Sequence of chain 2.B:
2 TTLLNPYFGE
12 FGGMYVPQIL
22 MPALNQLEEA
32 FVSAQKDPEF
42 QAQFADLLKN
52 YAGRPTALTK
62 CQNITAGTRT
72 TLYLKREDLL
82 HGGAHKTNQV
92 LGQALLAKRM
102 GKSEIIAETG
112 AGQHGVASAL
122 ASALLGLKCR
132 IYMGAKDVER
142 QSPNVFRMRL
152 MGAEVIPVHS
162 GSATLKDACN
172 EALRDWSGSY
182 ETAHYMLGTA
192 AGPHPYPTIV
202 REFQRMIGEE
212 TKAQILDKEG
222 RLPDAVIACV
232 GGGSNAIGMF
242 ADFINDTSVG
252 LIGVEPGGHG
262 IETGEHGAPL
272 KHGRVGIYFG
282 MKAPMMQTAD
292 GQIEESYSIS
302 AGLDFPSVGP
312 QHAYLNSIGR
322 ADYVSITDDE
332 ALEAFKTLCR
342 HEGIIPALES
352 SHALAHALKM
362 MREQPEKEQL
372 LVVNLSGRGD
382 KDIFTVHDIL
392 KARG

Binding-site contacts:
Ligand atom CB contacts residue GLY303 of chain 2.B at 3.5 Å.
Ligand atom O3P contacts residue ASN236 of chain 2.B at 2.9 Å (h-bond).
Ligand atom P contacts residue GLY234 of chain 2.B at 3.6 Å.
Ligand atom O3P contacts residue SER235 of chain 2.B at 3.3 Å (h-bond).
Ligand atom O contacts residue HIS115 of chain 2.B at 3.0 Å (h-bond).
Ligand atom P contacts residue SER235 of chain 2.B at 3.5 Å.
Ligand atom C contacts residue HIS115 of chain 2.B at 3.6 Å.
Ligand atom C5A contacts residue GLY303 of chain 2.B at 3.6 Å.
Ligand atom C6 contacts residue SER377 of chain 2.B at 3.5 Å.
Ligand atom O2P contacts residue THR190 of chain 2.B at 2.6 Å (h-bond).
Ligand atom N1 contacts residue GLU350 of chain 2.B at 3.5 Å.
Ligand atom CB contacts residue ASP305 of chain 2.B at 3.3 Å.
Ligand atom O1P contacts residue SER235 of chain 2.B at 3.6 Å.
Ligand atom O contacts residue THR110 of chain 2.B at 3.4 Å (h-bond).
Ligand atom C contacts residue THR110 of chain 2.B at 3.3 Å.
Ligand atom O2P contacts residue LYS87 of chain 2.B at 3.2 Å (salt-bridge).
Ligand atom O2P contacts residue SER235 of chain 2.B at 2.7 Å (h-bond).
Ligand atom O1P contacts residue GLY234 of chain 2.B at 2.9 Å (h-bond).
Ligand atom OG contacts residue GLY111 of chain 2.B at 3.5 Å.
Ligand atom O2P contacts residue GLY234 of chain 2.B at 3.5 Å (h-bond).
Ligand atom O4P contacts residue LYS87 of chain 2.B at 3.2 Å (salt-bridge).
Ligand atom C4A contacts residue LYS87 of chain 2.B at 3.3 Å.
Ligand atom OG contacts residue GLY303 of chain 2.B at 3.5 Å.
Ligand atom O1P contacts residue GLY232 of chain 2.B at 2.9 Å (h-bond).
Ligand atom OG contacts residue ALA112 of chain 2.B at 2.9 Å (h-bond).
Ligand atom O contacts residue GLY113 of chain 2.B at 3.5 Å (h-bond).
Ligand atom C6 contacts residue HIS86 of chain 2.B at 3.6 Å.
Ligand atom OXT contacts residue THR110 of chain 2.B at 2.6 Å (h-bond).
Ligand atom O1P contacts residue GLY233 of chain 2.B at 3.1 Å (h-bond).
Ligand atom O contacts residue GLN114 of chain 2.B at 2.9 Å (h-bond).
Ligand atom C4A contacts residue GLY303 of chain 2.B at 3.2 Å.
Ligand atom OXT contacts residue HIS115 of chain 2.B at 3.5 Å.
Ligand atom N1 contacts residue HIS86 of chain 2.B at 3.7 Å.
Ligand atom N contacts residue GLY303 of chain 2.B at 3.6 Å (h-bond).
Ligand atom O3P contacts residue HIS86 of chain 2.B at 3.1 Å (h-bond).
Ligand atom C6 contacts residue GLU350 of chain 2.B at 3.7 Å.
Ligand atom N1 contacts residue SER377 of chain 2.B at 2.8 Å (h-bond).
Ligand atom OG contacts residue ASP305 of chain 2.B at 2.8 Å (salt-bridge).
Ligand atom O3 contacts residue GLN114 of chain 2.B at 3.5 Å.
Ligand atom OXT contacts residue GLY111 of chain 2.B at 2.9 Å (h-bond).

The protein below binds the small molecule below.
Small molecule (SMILES): Cc1ncc(COP(=O)(O)O)c(CN[C@@H](CO)C(=O)O)c1O